A protein and the small-molecule ligand that binds it are described below.
Small molecule (SMILES): CC(=O)N[C@@H]1[C@@H](O)[C@H](O)[C@@H](CO)O[C@H]1O

Binding-site contacts:
Ligand atom C1 contacts residue HIS119 of chain 1.C at 4.1 Å.
Ligand atom C5 contacts residue ASN80 of chain 1.C at 3.6 Å.
Ligand atom C6 contacts residue HIS119 of chain 1.C at 3.8 Å.
Ligand atom C5 contacts residue HIS119 of chain 1.C at 3.8 Å.
Ligand atom C3 contacts residue ASN80 of chain 1.C at 3.8 Å.
Ligand atom O6 contacts residue HIS119 of chain 1.C at 3.4 Å (h-bond).
Ligand atom C8 contacts residue ASN80 of chain 1.C at 4.4 Å.
Ligand atom C1 contacts residue ASN80 of chain 1.C at 1.4 Å.
Ligand atom C8 contacts residue LEU79 of chain 1.C at 3.9 Å (hydrophobic).
Ligand atom N2 contacts residue ASN80 of chain 1.C at 2.9 Å (h-bond).
Ligand atom C7 contacts residue ASN80 of chain 1.C at 3.3 Å.
Ligand atom C4 contacts residue ASN80 of chain 1.C at 4.2 Å.
Ligand atom O7 contacts residue ASN80 of chain 1.C at 3.3 Å (h-bond).
Ligand atom O5 contacts residue HIS119 of chain 1.C at 3.5 Å.
Ligand atom O5 contacts residue ASN80 of chain 1.C at 2.4 Å (h-bond).
Ligand atom C2 contacts residue ASN80 of chain 1.C at 2.5 Å.
Ligand atom C7 contacts residue PRO78 of chain 1.C at 4.3 Å (hydrophobic).
Ligand atom C8 contacts residue PRO78 of chain 1.C at 3.3 Å (hydrophobic).
Ligand atom N2 contacts residue PRO78 of chain 1.C at 4.3 Å.

Sequence of chain 1.C:
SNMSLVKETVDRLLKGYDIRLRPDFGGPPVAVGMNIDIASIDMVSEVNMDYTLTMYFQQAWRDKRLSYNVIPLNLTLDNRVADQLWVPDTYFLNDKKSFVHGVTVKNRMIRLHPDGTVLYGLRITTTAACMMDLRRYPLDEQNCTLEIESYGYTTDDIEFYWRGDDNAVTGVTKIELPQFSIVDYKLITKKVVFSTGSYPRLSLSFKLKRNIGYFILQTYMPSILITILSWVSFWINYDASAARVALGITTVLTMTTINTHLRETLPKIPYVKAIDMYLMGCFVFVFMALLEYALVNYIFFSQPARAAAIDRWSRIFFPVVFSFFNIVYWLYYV